Sequence of chain 1.I:
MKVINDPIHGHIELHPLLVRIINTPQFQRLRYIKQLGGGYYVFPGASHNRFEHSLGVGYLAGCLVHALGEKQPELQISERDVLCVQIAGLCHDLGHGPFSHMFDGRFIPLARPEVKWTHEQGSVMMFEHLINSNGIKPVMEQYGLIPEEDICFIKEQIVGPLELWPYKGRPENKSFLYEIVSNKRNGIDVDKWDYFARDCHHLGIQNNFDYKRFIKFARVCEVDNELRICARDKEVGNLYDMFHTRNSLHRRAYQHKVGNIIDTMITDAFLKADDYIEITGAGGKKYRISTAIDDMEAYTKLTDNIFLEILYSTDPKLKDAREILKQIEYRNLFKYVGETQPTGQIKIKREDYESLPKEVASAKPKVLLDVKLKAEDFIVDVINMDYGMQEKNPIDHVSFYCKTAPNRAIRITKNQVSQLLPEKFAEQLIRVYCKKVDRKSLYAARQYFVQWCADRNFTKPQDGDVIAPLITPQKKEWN

Sequence of chain 1.L:
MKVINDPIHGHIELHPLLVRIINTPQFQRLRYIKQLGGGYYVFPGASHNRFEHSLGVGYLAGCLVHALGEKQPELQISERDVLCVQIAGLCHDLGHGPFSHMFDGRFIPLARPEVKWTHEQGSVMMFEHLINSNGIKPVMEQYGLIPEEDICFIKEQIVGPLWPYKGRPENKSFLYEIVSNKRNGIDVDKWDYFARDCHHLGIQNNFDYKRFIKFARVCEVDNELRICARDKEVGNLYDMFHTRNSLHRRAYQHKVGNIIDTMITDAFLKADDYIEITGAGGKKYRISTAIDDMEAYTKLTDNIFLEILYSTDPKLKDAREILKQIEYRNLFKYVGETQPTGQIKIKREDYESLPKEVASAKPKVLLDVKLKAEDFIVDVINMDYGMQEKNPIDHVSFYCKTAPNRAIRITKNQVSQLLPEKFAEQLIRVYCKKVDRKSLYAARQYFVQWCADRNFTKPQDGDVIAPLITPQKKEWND

Binding-site contacts:
Ligand atom N3 contacts residue ARG39 of chain 1.K at 3.1 Å (salt-bridge).
Ligand atom O6 contacts residue GLN36 of chain 1.K at 3.0 Å (h-bond).
Ligand atom O12 contacts residue MG1 of chain 1.XC at 2.3 Å.
Ligand atom O9 contacts residue MG1 of chain 1.XC at 1.9 Å.
Ligand atom O14 contacts residue XG41 of chain 1.JC at 2.8 Å (h-bond).
Ligand atom N4 contacts residue ARG345 of chain 1.L at 3.3 Å (salt-bridge).
Ligand atom P2 contacts residue MG1 of chain 1.XC at 3.4 Å.
Ligand atom C6 contacts residue XG41 of chain 1.JC at 3.4 Å.
Ligand atom O8 contacts residue LYS10 of chain 1.K at 2.8 Å (salt-bridge).
Ligand atom O6 contacts residue PHE59 of chain 1.K at 3.4 Å.
Ligand atom O9 contacts residue LYS10 of chain 1.K at 3.0 Å.
Ligand atom O9 contacts residue XG41 of chain 1.JC at 2.8 Å (h-bond).
Ligand atom N2 contacts residue ARG345 of chain 1.L at 3.3 Å (salt-bridge).
Ligand atom C10 contacts residue VAL50 of chain 1.L at 3.2 Å (hydrophobic).
Ligand atom O5 contacts residue ARG345 of chain 1.L at 3.3 Å (salt-bridge).
Ligand atom C4 contacts residue XG41 of chain 1.JC at 3.4 Å.
Ligand atom C5 contacts residue ARG345 of chain 1.L at 3.0 Å.
Ligand atom C7 contacts residue ARG345 of chain 1.L at 3.5 Å.
Ligand atom C2 contacts residue LYS10 of chain 1.K at 3.4 Å.
Ligand atom C2 contacts residue ARG345 of chain 1.L at 3.4 Å.
Ligand atom O2 contacts residue ILE12 of chain 1.K at 3.1 Å.
Ligand atom C8 contacts residue XG41 of chain 1.JC at 3.0 Å.
Ligand atom O14 contacts residue MG1 of chain 1.XC at 2.0 Å.
Ligand atom O3 contacts residue XG41 of chain 1.JC at 2.8 Å (h-bond).
Ligand atom O2 contacts residue VAL11 of chain 1.K at 2.5 Å (h-bond).
Ligand atom O12 contacts residue XG41 of chain 1.JC at 2.3 Å (h-bond).
Ligand atom P1 contacts residue MG1 of chain 1.XC at 3.3 Å.
Ligand atom O8 contacts residue ARG345 of chain 1.L at 3.2 Å (salt-bridge).
Ligand atom O4 contacts residue ARG345 of chain 1.L at 3.0 Å (salt-bridge).
Ligand atom O3 contacts residue VAL11 of chain 1.K at 3.0 Å (h-bond).
Ligand atom C10 contacts residue TYR49 of chain 1.L at 3.3 Å (hydrophobic).
Ligand atom N3 contacts residue TYR49 of chain 1.L at 3.3 Å (h-bond).
Ligand atom O1 contacts residue LYS10 of chain 1.K at 2.5 Å (salt-bridge).
Ligand atom O1 contacts residue ASN31 of chain 1.K at 2.9 Å (h-bond).
Ligand atom O13 contacts residue LYS417 of chain 1.I at 2.6 Å (salt-bridge).
Ligand atom O6 contacts residue ARG39 of chain 1.K at 3.0 Å (salt-bridge).
Ligand atom C10 contacts residue ILE12 of chain 1.K at 3.4 Å (hydrophobic).
Ligand atom P3 contacts residue MG1 of chain 1.XC at 3.4 Å.
Ligand atom N1 contacts residue ASN31 of chain 1.K at 2.9 Å (h-bond).
Ligand atom O11 contacts residue VAL272 of chain 1.L at 3.4 Å.

A protein and the small-molecule ligand that binds it are described below.
Small molecule (SMILES): O=c1[nH]c(=O)c2ncn([C@@H]3O[C@H](COP(=O)(O)OP(=O)(O)OP(=O)(O)O)[C@@H](O)[C@H]3O)c2[nH]1

Sequence of chain 1.K:
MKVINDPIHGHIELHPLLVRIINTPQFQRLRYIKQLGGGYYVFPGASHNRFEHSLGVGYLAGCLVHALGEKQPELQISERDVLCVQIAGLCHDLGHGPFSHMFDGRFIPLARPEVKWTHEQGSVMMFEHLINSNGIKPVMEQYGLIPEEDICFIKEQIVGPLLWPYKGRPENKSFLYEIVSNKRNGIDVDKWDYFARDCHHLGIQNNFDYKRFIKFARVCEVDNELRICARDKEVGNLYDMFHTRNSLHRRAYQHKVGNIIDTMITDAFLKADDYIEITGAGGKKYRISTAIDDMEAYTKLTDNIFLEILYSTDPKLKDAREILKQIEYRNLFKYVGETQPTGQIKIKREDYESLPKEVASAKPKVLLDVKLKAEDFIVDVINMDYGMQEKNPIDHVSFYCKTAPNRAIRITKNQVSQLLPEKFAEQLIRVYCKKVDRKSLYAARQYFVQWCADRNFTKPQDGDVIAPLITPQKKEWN